A protein and the small-molecule ligand that binds it are described below.
Small molecule (SMILES): O=P(O)(O)OC[C@H]1O[C@@H](O)[C@H](O)[C@@H](O)[C@@H]1O

Sequence of chain 1.A:
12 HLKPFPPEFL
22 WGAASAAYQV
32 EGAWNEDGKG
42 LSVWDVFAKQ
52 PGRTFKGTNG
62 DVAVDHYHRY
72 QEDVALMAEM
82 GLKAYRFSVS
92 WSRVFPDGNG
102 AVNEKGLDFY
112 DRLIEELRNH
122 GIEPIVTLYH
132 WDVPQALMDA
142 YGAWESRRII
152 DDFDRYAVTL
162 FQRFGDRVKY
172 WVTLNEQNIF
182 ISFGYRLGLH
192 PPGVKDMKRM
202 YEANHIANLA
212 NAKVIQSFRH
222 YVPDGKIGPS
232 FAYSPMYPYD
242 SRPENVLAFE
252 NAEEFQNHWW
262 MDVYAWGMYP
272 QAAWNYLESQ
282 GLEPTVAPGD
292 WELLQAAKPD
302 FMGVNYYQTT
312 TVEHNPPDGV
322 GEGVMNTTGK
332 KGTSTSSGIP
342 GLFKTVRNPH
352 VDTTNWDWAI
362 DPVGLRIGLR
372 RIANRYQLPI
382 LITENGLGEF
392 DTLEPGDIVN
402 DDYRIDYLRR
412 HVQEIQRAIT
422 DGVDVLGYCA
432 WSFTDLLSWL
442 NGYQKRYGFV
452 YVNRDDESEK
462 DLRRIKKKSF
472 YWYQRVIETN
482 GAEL

Binding-site contacts:
Ligand atom C3 contacts residue TRP440 of chain 1.A at 3.9 Å (hydrophobic).
Ligand atom O3P contacts residue TYR448 of chain 1.A at 3.8 Å.
Ligand atom O6 contacts residue SER439 of chain 1.A at 3.9 Å.
Ligand atom C2 contacts residue GLU177 of chain 1.A at 3.1 Å.
Ligand atom P contacts residue LYS446 of chain 1.A at 3.6 Å.
Ligand atom O2 contacts residue ASN176 of chain 1.A at 3.9 Å.
Ligand atom O4 contacts residue TRP432 of chain 1.A at 3.1 Å (h-bond).
Ligand atom O2 contacts residue GLU385 of chain 1.A at 2.9 Å (salt-bridge).
Ligand atom O3P contacts residue LYS446 of chain 1.A at 3.6 Å.
Ligand atom O1P contacts residue SER439 of chain 1.A at 3.5 Å (h-bond).
Ligand atom O1 contacts residue GLU177 of chain 1.A at 3.7 Å.
Ligand atom O3 contacts residue TRP432 of chain 1.A at 3.6 Å.
Ligand atom O5 contacts residue TYR308 of chain 1.A at 3.1 Å (h-bond).
Ligand atom C1 contacts residue TYR308 of chain 1.A at 3.8 Å (hydrophobic).
Ligand atom C4 contacts residue GLN30 of chain 1.A at 3.7 Å.
Ligand atom C5 contacts residue TYR308 of chain 1.A at 4.0 Å (hydrophobic).
Ligand atom C4 contacts residue TRP432 of chain 1.A at 4.0 Å (hydrophobic).
Ligand atom C6 contacts residue TRP359 of chain 1.A at 3.7 Å (hydrophobic).
Ligand atom C1 contacts residue GLU385 of chain 1.A at 3.3 Å.
Ligand atom O1P contacts residue ASN442 of chain 1.A at 2.9 Å (h-bond).
Ligand atom C1 contacts residue GLU177 of chain 1.A at 3.4 Å.
Ligand atom O2P contacts residue TYR448 of chain 1.A at 2.5 Å (h-bond).
Ligand atom O3 contacts residue HIS131 of chain 1.A at 3.3 Å (h-bond).
Ligand atom O2 contacts residue HIS131 of chain 1.A at 3.6 Å (h-bond).
Ligand atom O2P contacts residue LYS446 of chain 1.A at 2.3 Å (salt-bridge).
Ligand atom P contacts residue SER439 of chain 1.A at 3.4 Å.
Ligand atom O5 contacts residue GLU385 of chain 1.A at 3.6 Å.
Ligand atom O3 contacts residue TRP440 of chain 1.A at 2.9 Å (h-bond).
Ligand atom C3 contacts residue TRP432 of chain 1.A at 3.7 Å (hydrophobic).
Ligand atom O3P contacts residue SER439 of chain 1.A at 2.4 Å (h-bond).
Ligand atom P contacts residue TYR448 of chain 1.A at 3.8 Å.
Ligand atom O2P contacts residue TRP359 of chain 1.A at 3.2 Å.
Ligand atom C3 contacts residue GLU385 of chain 1.A at 3.9 Å.
Ligand atom O3P contacts residue ASN442 of chain 1.A at 3.8 Å.
Ligand atom O4 contacts residue GLN30 of chain 1.A at 2.8 Å (h-bond).
Ligand atom O3 contacts residue GLN30 of chain 1.A at 2.7 Å (h-bond).
Ligand atom O2 contacts residue GLU177 of chain 1.A at 2.4 Å (salt-bridge).
Ligand atom C2 contacts residue GLU385 of chain 1.A at 3.5 Å.
Ligand atom C4 contacts residue TRP440 of chain 1.A at 3.9 Å (hydrophobic).
Ligand atom C3 contacts residue GLN30 of chain 1.A at 3.9 Å.